A small-molecule ligand and the protein it binds are described below.
Small molecule (SMILES): CC(C)CCC[C@@H](C)[C@H]1CC[C@H]2[C@@H]3CC=C4C[C@@H](OC(=O)CCC(=O)O)CC[C@]4(C)[C@H]3CC[C@]12C

Sequence of chain 1.B:
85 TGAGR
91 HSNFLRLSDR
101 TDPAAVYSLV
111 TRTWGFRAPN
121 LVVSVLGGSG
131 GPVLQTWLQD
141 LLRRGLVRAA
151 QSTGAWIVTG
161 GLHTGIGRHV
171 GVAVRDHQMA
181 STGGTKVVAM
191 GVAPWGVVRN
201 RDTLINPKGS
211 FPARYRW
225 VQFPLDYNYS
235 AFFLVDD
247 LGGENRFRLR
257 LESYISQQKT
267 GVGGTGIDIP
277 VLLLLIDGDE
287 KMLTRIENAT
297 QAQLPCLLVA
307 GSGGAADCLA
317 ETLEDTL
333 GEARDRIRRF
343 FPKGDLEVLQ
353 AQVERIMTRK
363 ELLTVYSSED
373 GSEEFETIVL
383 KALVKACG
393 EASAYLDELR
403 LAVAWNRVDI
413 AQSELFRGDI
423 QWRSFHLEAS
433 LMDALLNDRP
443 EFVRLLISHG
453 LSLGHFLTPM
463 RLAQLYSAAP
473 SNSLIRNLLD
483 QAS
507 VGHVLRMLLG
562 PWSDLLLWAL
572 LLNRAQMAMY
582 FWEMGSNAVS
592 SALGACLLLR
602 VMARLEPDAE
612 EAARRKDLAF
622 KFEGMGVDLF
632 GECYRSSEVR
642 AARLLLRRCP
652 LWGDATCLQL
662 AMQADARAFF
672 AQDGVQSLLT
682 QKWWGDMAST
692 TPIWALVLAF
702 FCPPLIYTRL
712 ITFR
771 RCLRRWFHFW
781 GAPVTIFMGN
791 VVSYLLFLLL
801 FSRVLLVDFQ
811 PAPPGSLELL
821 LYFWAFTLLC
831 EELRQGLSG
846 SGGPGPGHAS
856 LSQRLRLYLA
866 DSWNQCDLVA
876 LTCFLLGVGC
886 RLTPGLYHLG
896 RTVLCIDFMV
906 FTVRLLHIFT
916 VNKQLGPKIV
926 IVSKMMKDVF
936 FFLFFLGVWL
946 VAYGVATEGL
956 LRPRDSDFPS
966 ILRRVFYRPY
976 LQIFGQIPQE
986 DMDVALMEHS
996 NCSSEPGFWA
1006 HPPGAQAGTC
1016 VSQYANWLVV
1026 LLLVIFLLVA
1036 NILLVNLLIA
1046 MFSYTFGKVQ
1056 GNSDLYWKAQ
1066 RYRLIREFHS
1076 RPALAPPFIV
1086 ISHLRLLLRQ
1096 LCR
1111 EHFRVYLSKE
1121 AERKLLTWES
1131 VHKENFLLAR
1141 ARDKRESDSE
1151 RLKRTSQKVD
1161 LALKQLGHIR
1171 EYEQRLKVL

Binding-site contacts:
Ligand atom OAG contacts residue PHE787 of chain 1.B at 3.2 Å.
Ligand atom CAS contacts residue VAL792 of chain 1.B at 3.9 Å (hydrophobic).
Ligand atom CBA contacts residue LEU795 of chain 1.B at 4.2 Å (hydrophobic).
Ligand atom CAN contacts residue LEU795 of chain 1.B at 3.9 Å (hydrophobic).
Ligand atom CAC contacts residue PHE702 of chain 1.B at 4.2 Å (hydrophobic).
Ligand atom CAX contacts residue TRP684 of chain 1.B at 4.0 Å (hydrophobic).
Ligand atom CAN contacts residue LEU796 of chain 1.B at 4.3 Å (hydrophobic).
Ligand atom CAM contacts residue VAL784 of chain 1.B at 4.0 Å (hydrophobic).
Ligand atom OAH contacts residue PHE787 of chain 1.B at 4.0 Å.
Ligand atom CAZ contacts residue VAL698 of chain 1.B at 3.8 Å (hydrophobic).
Ligand atom OAW contacts residue PHE787 of chain 1.B at 4.2 Å.
Ligand atom CAX contacts residue ASN917 of chain 1.B at 3.3 Å.
Ligand atom CAY contacts residue PHE787 of chain 1.B at 3.7 Å (hydrophobic).
Ligand atom CAS contacts residue VAL791 of chain 1.B at 4.3 Å (hydrophobic).
Ligand atom CBE contacts residue PHE702 of chain 1.B at 4.1 Å (hydrophobic).
Ligand atom CAT contacts residue MET788 of chain 1.B at 4.0 Å (hydrophobic).
Ligand atom CBF contacts residue MET788 of chain 1.B at 4.2 Å (hydrophobic).
Ligand atom CAA contacts residue LEU795 of chain 1.B at 3.4 Å (hydrophobic).
Ligand atom CAB contacts residue LEU795 of chain 1.B at 3.8 Å (hydrophobic).
Ligand atom CAR contacts residue VAL791 of chain 1.B at 4.0 Å (hydrophobic).
Ligand atom OAG contacts residue VAL784 of chain 1.B at 4.2 Å.
Ligand atom CAN contacts residue LEU799 of chain 1.B at 3.6 Å (hydrophobic).
Ligand atom CBA contacts residue LEU799 of chain 1.B at 3.9 Å (hydrophobic).
Ligand atom OAH contacts residue ASN917 of chain 1.B at 3.2 Å (h-bond).
Ligand atom CAK contacts residue VAL698 of chain 1.B at 3.8 Å (hydrophobic).
Ligand atom CAL contacts residue ILE694 of chain 1.B at 4.0 Å (hydrophobic).
Ligand atom OAH contacts residue TRP684 of chain 1.B at 4.0 Å.
Ligand atom CAU contacts residue VAL792 of chain 1.B at 3.7 Å (hydrophobic).
Ligand atom OAG contacts residue MET788 of chain 1.B at 3.9 Å.
Ligand atom CAJ contacts residue LEU795 of chain 1.B at 3.9 Å (hydrophobic).
Ligand atom CAI contacts residue VAL698 of chain 1.B at 3.6 Å (hydrophobic).
Ligand atom CAV contacts residue VAL698 of chain 1.B at 4.3 Å (hydrophobic).
Ligand atom CAM contacts residue ILE694 of chain 1.B at 3.7 Å (hydrophobic).
Ligand atom OAF contacts residue ILE694 of chain 1.B at 4.2 Å.
Ligand atom CAR contacts residue PHE914 of chain 1.B at 4.1 Å (hydrophobic).
Ligand atom OAF contacts residue ASN917 of chain 1.B at 3.9 Å.
Ligand atom CAA contacts residue LEU799 of chain 1.B at 3.8 Å (hydrophobic).
Ligand atom CAT contacts residue VAL791 of chain 1.B at 3.8 Å (hydrophobic).
Ligand atom CAL contacts residue ASN917 of chain 1.B at 3.6 Å.
Ligand atom OAF contacts residue TRP684 of chain 1.B at 3.3 Å (h-bond).